Sequence of chain 1.C:
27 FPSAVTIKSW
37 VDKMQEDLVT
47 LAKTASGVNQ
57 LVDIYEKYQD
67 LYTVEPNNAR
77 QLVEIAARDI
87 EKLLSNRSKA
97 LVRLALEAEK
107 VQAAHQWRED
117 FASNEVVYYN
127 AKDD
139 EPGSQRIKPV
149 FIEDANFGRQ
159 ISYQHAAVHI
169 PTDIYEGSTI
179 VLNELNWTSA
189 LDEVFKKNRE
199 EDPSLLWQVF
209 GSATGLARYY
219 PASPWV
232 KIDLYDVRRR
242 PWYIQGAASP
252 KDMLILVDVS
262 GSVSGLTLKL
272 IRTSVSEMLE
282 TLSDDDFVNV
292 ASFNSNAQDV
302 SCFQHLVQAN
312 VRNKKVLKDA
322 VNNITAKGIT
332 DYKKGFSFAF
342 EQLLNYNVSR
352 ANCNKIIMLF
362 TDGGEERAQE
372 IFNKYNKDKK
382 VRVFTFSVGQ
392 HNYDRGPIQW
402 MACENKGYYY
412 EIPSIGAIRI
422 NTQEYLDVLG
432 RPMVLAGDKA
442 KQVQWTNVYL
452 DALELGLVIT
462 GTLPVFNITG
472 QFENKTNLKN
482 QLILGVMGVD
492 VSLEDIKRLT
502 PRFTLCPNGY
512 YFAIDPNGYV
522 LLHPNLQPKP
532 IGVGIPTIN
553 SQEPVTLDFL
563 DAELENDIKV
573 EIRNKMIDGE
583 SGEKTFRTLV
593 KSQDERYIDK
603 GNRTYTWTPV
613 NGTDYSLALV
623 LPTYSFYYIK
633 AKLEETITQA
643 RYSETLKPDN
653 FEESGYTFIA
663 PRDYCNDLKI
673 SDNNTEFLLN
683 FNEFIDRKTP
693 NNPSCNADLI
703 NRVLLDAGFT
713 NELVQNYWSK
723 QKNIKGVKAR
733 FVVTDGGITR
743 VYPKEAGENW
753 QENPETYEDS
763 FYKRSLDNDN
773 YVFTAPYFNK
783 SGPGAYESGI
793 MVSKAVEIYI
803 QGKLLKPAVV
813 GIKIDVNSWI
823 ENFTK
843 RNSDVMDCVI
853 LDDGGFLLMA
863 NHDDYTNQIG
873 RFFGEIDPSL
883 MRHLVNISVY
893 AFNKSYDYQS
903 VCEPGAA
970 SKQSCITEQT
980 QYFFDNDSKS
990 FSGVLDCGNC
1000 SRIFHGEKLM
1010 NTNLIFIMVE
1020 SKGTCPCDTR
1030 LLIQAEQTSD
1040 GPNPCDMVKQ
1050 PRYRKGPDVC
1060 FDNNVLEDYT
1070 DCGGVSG

Binding-site contacts:
Ligand atom O3 contacts residue ASN895 of chain 1.C at 3.6 Å.
Ligand atom O6 contacts residue PHE982 of chain 1.C at 3.9 Å.
Ligand atom C7 contacts residue ASN895 of chain 1.C at 4.3 Å.
Ligand atom C6 contacts residue PHE982 of chain 1.C at 4.4 Å (hydrophobic).
Ligand atom O5 contacts residue LEU591 of chain 1.C at 4.1 Å.
Ligand atom N2 contacts residue ASN895 of chain 1.C at 3.5 Å (h-bond).
Ligand atom C7 contacts residue GLU567 of chain 1.C at 3.8 Å.
Ligand atom O6 contacts residue ASP984 of chain 1.C at 3.8 Å.
Ligand atom O7 contacts residue ASN568 of chain 1.C at 4.3 Å.
Ligand atom C1 contacts residue ASN895 of chain 1.C at 1.5 Å.
Ligand atom C3 contacts residue ASN895 of chain 1.C at 3.8 Å.
Ligand atom O6 contacts residue ALA893 of chain 1.C at 3.8 Å.
Ligand atom C4 contacts residue ASN895 of chain 1.C at 4.4 Å.
Ligand atom C5 contacts residue ASN895 of chain 1.C at 3.6 Å.
Ligand atom C8 contacts residue ASN895 of chain 1.C at 3.8 Å.
Ligand atom C1 contacts residue LEU591 of chain 1.C at 3.8 Å (hydrophobic).
Ligand atom C2 contacts residue ASN895 of chain 1.C at 2.6 Å.
Ligand atom O7 contacts residue GLU567 of chain 1.C at 2.9 Å (salt-bridge).
Ligand atom O5 contacts residue PHE982 of chain 1.C at 4.1 Å.
Ligand atom O3 contacts residue PHE894 of chain 1.C at 3.5 Å (h-bond).
Ligand atom O5 contacts residue ASN895 of chain 1.C at 2.4 Å (h-bond).

A protein and the small-molecule ligand that binds it are described below.
Small molecule (SMILES): CC(=O)N[C@H]1[C@H](O[C@H]2[C@H](O)[C@@H](NC(C)=O)CO[C@@H]2CO)O[C@H](CO)[C@@H](O)[C@@H]1O